The small molecule below binds the protein below.
Small molecule (SMILES): CC[C@H](C)[C@H](N)C(=O)N[C@@H](CC(C)C)C(=O)N1CCC[C@H]1C(=O)N[C@@H](CCSC)C(=O)N[C@@H](Cc1ccc(O)cc1)C(=O)N[C@@H](CCCCN)C(=O)N[C@@H](CC(C)C)C(=O)N[C@@H](CO)C(=O)N1CCC[C@H]1C=O

Binding-site contacts:
Ligand atom CE2 contacts residue GLN1063 of chain 1.QA at 3.3 Å.
Ligand atom OH contacts residue HIS1068 of chain 1.QA at 3.8 Å.
Ligand atom CD2 contacts residue GLN1063 of chain 1.QA at 3.6 Å.
Ligand atom CG contacts residue HIS1126 of chain 1.QA at 4.3 Å.
Ligand atom CZ contacts residue GLN1063 of chain 1.QA at 4.1 Å.
Ligand atom CD2 contacts residue THR1121 of chain 1.QA at 4.3 Å.
Ligand atom CZ contacts residue ASN1072 of chain 1.QA at 3.5 Å.
Ligand atom CD1 contacts residue ASN1072 of chain 1.QA at 4.0 Å.
Ligand atom CE2 contacts residue ASN1072 of chain 1.QA at 4.4 Å.
Ligand atom CE1 contacts residue THR1121 of chain 1.QA at 3.9 Å.
Ligand atom CA contacts residue GLN1063 of chain 1.QA at 4.3 Å.
Ligand atom CD2 contacts residue THR1121 of chain 1.QA at 4.0 Å.
Ligand atom O contacts residue THR1121 of chain 1.QA at 4.0 Å.
Ligand atom CA contacts residue HIS1126 of chain 1.QA at 4.3 Å.
Ligand atom CD1 contacts residue ASN1122 of chain 1.QA at 4.3 Å.
Ligand atom O contacts residue VAL1202 of chain 1.QA at 3.2 Å.
Ligand atom O contacts residue GLN1063 of chain 1.QA at 2.9 Å (h-bond).
Ligand atom CB contacts residue THR1121 of chain 1.QA at 3.3 Å.
Ligand atom CD2 contacts residue LEU1129 of chain 1.QA at 4.2 Å (hydrophobic).
Ligand atom CD2 contacts residue HIS1126 of chain 1.QA at 3.4 Å.
Ligand atom C contacts residue VAL1202 of chain 1.QA at 4.2 Å (hydrophobic).
Ligand atom CD1 contacts residue THR1121 of chain 1.QA at 3.0 Å.
Ligand atom CD1 contacts residue ALA1120 of chain 1.QA at 4.3 Å (hydrophobic).
Ligand atom CB contacts residue GLN1063 of chain 1.QA at 4.5 Å.
Ligand atom CD1 contacts residue PHE1125 of chain 1.QA at 3.6 Å (hydrophobic).
Ligand atom O contacts residue HIS1126 of chain 1.QA at 3.3 Å (h-bond).
Ligand atom OH contacts residue GLN1063 of chain 1.QA at 3.7 Å.
Ligand atom C contacts residue HIS1126 of chain 1.QA at 4.0 Å.
Ligand atom CG contacts residue ASN1072 of chain 1.QA at 4.2 Å.
Ligand atom CD1 contacts residue GLN1063 of chain 1.QA at 3.8 Å.
Ligand atom OH contacts residue ASN1072 of chain 1.QA at 3.1 Å (h-bond).
Ligand atom CD2 contacts residue ALA1120 of chain 1.QA at 3.5 Å (hydrophobic).
Ligand atom CG2 contacts residue GLN1063 of chain 1.QA at 3.3 Å.
Ligand atom CE1 contacts residue ASN1072 of chain 1.QA at 3.3 Å.
Ligand atom SD contacts residue ASN1072 of chain 1.QA at 3.7 Å.
Ligand atom CG contacts residue ALA1120 of chain 1.QA at 4.4 Å (hydrophobic).
Ligand atom CG contacts residue THR1121 of chain 1.QA at 3.3 Å.
Ligand atom CD2 contacts residue PHE1125 of chain 1.QA at 4.2 Å (hydrophobic).
Ligand atom CG contacts residue GLN1063 of chain 1.QA at 4.3 Å.
Ligand atom C contacts residue GLN1063 of chain 1.QA at 3.9 Å.

Sequence of chain 1.QA:
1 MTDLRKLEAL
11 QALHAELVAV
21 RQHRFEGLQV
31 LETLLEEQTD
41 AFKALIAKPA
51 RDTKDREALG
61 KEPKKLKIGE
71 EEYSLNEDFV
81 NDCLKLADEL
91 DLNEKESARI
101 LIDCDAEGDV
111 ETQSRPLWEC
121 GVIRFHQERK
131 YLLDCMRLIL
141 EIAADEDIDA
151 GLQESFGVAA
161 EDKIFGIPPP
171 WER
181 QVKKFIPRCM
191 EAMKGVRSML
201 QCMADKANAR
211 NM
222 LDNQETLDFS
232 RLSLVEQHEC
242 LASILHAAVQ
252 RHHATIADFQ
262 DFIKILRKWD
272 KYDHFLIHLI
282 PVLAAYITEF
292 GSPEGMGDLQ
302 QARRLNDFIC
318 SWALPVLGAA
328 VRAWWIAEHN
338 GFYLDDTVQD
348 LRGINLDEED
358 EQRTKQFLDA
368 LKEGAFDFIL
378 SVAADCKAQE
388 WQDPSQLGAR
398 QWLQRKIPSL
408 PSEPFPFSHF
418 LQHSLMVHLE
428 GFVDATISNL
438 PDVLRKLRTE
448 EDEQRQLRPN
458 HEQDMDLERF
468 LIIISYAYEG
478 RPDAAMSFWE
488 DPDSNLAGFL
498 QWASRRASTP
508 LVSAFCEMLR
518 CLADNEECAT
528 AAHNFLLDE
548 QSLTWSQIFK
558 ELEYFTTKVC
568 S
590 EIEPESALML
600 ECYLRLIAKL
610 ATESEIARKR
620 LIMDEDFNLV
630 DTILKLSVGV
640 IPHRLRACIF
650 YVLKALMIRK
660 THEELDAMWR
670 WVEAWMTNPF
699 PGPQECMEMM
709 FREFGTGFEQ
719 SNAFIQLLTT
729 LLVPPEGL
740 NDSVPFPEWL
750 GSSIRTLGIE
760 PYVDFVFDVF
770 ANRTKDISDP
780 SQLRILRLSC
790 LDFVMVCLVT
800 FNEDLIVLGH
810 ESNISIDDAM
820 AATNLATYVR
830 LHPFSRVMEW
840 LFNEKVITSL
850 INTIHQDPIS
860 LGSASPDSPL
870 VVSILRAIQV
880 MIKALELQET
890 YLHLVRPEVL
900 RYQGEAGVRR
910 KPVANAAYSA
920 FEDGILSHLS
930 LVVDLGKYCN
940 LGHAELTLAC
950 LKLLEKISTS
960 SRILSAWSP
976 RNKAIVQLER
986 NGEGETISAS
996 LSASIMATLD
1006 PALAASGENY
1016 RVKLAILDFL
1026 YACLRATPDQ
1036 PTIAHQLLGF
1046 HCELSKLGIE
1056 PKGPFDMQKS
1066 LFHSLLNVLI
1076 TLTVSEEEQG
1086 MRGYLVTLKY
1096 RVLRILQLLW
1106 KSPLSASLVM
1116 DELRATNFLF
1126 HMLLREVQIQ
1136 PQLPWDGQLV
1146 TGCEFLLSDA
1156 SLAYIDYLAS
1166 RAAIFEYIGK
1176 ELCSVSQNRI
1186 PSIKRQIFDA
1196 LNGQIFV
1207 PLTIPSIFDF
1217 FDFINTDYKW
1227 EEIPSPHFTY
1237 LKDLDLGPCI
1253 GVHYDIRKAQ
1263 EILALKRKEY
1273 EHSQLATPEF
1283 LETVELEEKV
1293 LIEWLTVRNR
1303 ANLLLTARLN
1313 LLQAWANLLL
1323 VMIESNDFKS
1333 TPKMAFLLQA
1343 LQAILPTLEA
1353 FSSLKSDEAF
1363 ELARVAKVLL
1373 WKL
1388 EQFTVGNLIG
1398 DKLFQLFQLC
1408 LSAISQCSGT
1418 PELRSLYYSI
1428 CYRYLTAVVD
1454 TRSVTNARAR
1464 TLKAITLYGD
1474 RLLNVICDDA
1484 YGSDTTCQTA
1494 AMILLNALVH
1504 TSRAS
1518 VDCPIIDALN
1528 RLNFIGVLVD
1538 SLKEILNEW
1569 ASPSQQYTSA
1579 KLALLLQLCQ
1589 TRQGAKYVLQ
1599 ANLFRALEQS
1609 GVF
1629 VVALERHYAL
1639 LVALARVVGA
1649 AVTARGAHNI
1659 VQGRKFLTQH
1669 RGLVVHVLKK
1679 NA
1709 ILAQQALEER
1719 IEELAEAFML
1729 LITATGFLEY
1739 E